Sequence of chain 39.E:
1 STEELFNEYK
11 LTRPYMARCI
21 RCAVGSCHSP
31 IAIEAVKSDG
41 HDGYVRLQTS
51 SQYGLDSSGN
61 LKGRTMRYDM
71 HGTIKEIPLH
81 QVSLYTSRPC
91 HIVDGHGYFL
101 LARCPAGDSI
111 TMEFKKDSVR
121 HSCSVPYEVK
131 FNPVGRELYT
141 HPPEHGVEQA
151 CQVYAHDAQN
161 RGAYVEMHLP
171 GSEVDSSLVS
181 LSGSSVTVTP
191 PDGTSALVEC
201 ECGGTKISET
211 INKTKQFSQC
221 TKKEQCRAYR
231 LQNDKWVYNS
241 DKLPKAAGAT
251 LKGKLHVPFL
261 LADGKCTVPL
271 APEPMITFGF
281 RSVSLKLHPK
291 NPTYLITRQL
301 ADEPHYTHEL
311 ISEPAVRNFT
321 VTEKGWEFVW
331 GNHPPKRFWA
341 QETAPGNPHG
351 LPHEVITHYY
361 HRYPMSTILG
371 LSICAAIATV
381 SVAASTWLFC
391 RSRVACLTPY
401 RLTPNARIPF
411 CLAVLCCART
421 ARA

A small-molecule ligand and the protein it binds are described below.
Small molecule (SMILES): CC(=O)N[C@@H]1[C@@H](O)[C@H](O)[C@@H](CO)O[C@H]1O

Binding-site contacts:
Ligand atom C1 contacts residue ASN212 of chain 39.E at 1.4 Å.
Ligand atom C1 contacts residue ILE211 of chain 39.E at 4.2 Å (hydrophobic).
Ligand atom O7 contacts residue ASN212 of chain 39.E at 4.5 Å.
Ligand atom C7 contacts residue ASN212 of chain 39.E at 3.9 Å.
Ligand atom N2 contacts residue ASN212 of chain 39.E at 2.9 Å (h-bond).
Ligand atom C4 contacts residue ASN212 of chain 39.E at 4.2 Å.
Ligand atom C3 contacts residue ASN212 of chain 39.E at 3.8 Å.
Ligand atom O5 contacts residue ASN212 of chain 39.E at 2.4 Å (h-bond).
Ligand atom C2 contacts residue ASN212 of chain 39.E at 2.4 Å.
Ligand atom N2 contacts residue ILE211 of chain 39.E at 4.3 Å.
Ligand atom C5 contacts residue ASN212 of chain 39.E at 3.7 Å.